Binding-site contacts:
Ligand atom N9 contacts residue VAL498 of chain 1.A at 3.8 Å.
Ligand atom C8 contacts residue VAL498 of chain 1.A at 3.5 Å (hydrophobic).
Ligand atom O5' contacts residue GLY491 of chain 1.A at 3.6 Å.
Ligand atom O2A contacts residue VAL498 of chain 1.A at 3.7 Å.
Ligand atom O2A contacts residue GLY496 of chain 1.A at 3.7 Å.
Ligand atom O2A contacts residue SER492 of chain 1.A at 3.5 Å.
Ligand atom S1G contacts residue LYS605 of chain 1.A at 2.9 Å (salt-bridge).
Ligand atom C2 contacts residue CYS559 of chain 1.A at 3.3 Å (hydrophobic).
Ligand atom C1' contacts residue ILE490 of chain 1.A at 3.4 Å (hydrophobic).
Ligand atom N6 contacts residue ALA508 of chain 1.A at 3.2 Å.
Ligand atom O4' contacts residue ILE490 of chain 1.A at 3.1 Å.
Ligand atom O3B contacts residue GLY493 of chain 1.A at 3.2 Å.
Ligand atom N1 contacts residue CYS559 of chain 1.A at 2.9 Å (h-bond).
Ligand atom C4' contacts residue ILE490 of chain 1.A at 3.7 Å (hydrophobic).
Ligand atom C5 contacts residue PHE610 of chain 1.A at 3.9 Å (hydrophobic).
Ligand atom N6 contacts residue THR556 of chain 1.A at 3.1 Å (h-bond).
Ligand atom N1 contacts residue ALA508 of chain 1.A at 3.8 Å.
Ligand atom O2A contacts residue GLY491 of chain 1.A at 3.8 Å.
Ligand atom O3G contacts residue PHE495 of chain 1.A at 3.1 Å.
Ligand atom N3 contacts residue TRP558 of chain 1.A at 3.5 Å.
Ligand atom O2G contacts residue LYS510 of chain 1.A at 3.8 Å.
Ligand atom C6 contacts residue ALA508 of chain 1.A at 3.3 Å (hydrophobic).
Ligand atom O1B contacts residue ASP621 of chain 1.A at 3.8 Å.
Ligand atom O2A contacts residue GLY493 of chain 1.A at 3.2 Å.
Ligand atom O2A contacts residue LYS510 of chain 1.A at 3.8 Å.
Ligand atom N1 contacts residue GLN557 of chain 1.A at 3.8 Å.
Ligand atom C4 contacts residue PHE610 of chain 1.A at 3.8 Å (hydrophobic).
Ligand atom O3G contacts residue LYS510 of chain 1.A at 3.1 Å (salt-bridge).
Ligand atom S1G contacts residue SER494 of chain 1.A at 3.0 Å (h-bond).
Ligand atom O5' contacts residue VAL498 of chain 1.A at 3.6 Å.
Ligand atom O1A contacts residue ASP621 of chain 1.A at 3.3 Å (salt-bridge).
Ligand atom O2G contacts residue ASN608 of chain 1.A at 2.8 Å (h-bond).
Ligand atom N6 contacts residue GLN557 of chain 1.A at 3.1 Å (h-bond).
Ligand atom N1 contacts residue TRP558 of chain 1.A at 3.5 Å.
Ligand atom O3G contacts residue SER494 of chain 1.A at 3.5 Å (h-bond).
Ligand atom PG contacts residue LYS510 of chain 1.A at 3.9 Å.
Ligand atom O3A contacts residue SER492 of chain 1.A at 3.9 Å.
Ligand atom C2 contacts residue TRP558 of chain 1.A at 3.3 Å (hydrophobic).
Ligand atom O2G contacts residue ASP621 of chain 1.A at 2.8 Å (salt-bridge).
Ligand atom O1B contacts residue ASN608 of chain 1.A at 2.8 Å (h-bond).

Sequence of chain 1.A:
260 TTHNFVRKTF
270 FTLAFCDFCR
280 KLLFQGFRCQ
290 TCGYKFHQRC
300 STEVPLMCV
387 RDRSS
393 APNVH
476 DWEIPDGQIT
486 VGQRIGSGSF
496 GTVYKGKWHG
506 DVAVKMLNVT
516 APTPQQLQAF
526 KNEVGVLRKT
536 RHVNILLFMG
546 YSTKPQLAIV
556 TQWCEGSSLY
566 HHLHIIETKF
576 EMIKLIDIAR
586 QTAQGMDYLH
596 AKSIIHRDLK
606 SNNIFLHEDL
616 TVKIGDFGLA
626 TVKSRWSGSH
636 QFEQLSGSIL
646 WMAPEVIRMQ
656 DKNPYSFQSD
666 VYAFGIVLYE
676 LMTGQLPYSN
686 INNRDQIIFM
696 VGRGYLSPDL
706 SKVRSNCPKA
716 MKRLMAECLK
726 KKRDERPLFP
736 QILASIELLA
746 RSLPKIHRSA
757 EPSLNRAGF

The small molecule below binds the protein below.
Small molecule (SMILES): Nc1ncnc2c1ncn2[C@@H]1O[C@H](COP(=O)(O)OP(=O)(O)OP(O)(O)=S)[C@@H](O)[C@H]1O